Binding-site contacts:
Ligand atom S14 contacts residue LEU192 of chain 1.A at 4.0 Å.
Ligand atom N15 contacts residue ASP193 of chain 1.A at 3.8 Å.
Ligand atom C10 contacts residue PRO210 of chain 1.A at 4.0 Å (hydrophobic).
Ligand atom C10 contacts residue VAL269 of chain 1.A at 3.5 Å (hydrophobic).
Ligand atom C13 contacts residue ASN194 of chain 1.A at 3.8 Å.
Ligand atom O03 contacts residue PHE191 of chain 1.A at 3.7 Å.
Ligand atom N11 contacts residue VAL269 of chain 1.A at 3.1 Å.
Ligand atom C05 contacts residue PHE191 of chain 1.A at 3.3 Å (hydrophobic).
Ligand atom C13 contacts residue ASP193 of chain 1.A at 3.7 Å.
Ligand atom C10 contacts residue LEU192 of chain 1.A at 3.5 Å (hydrophobic).
Ligand atom S14 contacts residue PRO210 of chain 1.A at 3.6 Å.
Ligand atom N11 contacts residue LEU192 of chain 1.A at 3.3 Å (h-bond).
Ligand atom N12 contacts residue LEU192 of chain 1.A at 3.5 Å (h-bond).
Ligand atom C02 contacts residue PHE243 of chain 1.A at 4.0 Å (hydrophobic).
Ligand atom C01 contacts residue DMS1 of chain 1.E at 4.0 Å.
Ligand atom C13 contacts residue LEU192 of chain 1.A at 3.9 Å (hydrophobic).
Ligand atom N12 contacts residue VAL269 of chain 1.A at 3.7 Å.
Ligand atom C06 contacts residue VAL269 of chain 1.A at 3.6 Å (hydrophobic).
Ligand atom C09 contacts residue PHE243 of chain 1.A at 3.9 Å (hydrophobic).
Ligand atom N12 contacts residue ASN194 of chain 1.A at 3.4 Å (h-bond).
Ligand atom N11 contacts residue ASP270 of chain 1.A at 4.1 Å.
Ligand atom C08 contacts residue VAL269 of chain 1.A at 3.7 Å (hydrophobic).
Ligand atom N12 contacts residue ASP270 of chain 1.A at 3.8 Å.
Ligand atom C06 contacts residue PHE191 of chain 1.A at 3.4 Å (hydrophobic).
Ligand atom C01 contacts residue PHE242 of chain 1.A at 3.7 Å (hydrophobic).
Ligand atom N15 contacts residue ASN194 of chain 1.A at 3.2 Å (h-bond).
Ligand atom C07 contacts residue VAL269 of chain 1.A at 3.4 Å (hydrophobic).
Ligand atom C09 contacts residue PRO210 of chain 1.A at 4.0 Å (hydrophobic).
Ligand atom C04 contacts residue PHE191 of chain 1.A at 3.7 Å (hydrophobic).
Ligand atom N11 contacts residue GLN266 of chain 1.A at 3.8 Å.
Ligand atom C06 contacts residue ALA265 of chain 1.A at 3.9 Å (hydrophobic).
Ligand atom N15 contacts residue THR211 of chain 1.A at 3.9 Å.
Ligand atom C01 contacts residue ILE214 of chain 1.A at 4.1 Å (hydrophobic).
Ligand atom S14 contacts residue PHE243 of chain 1.A at 3.8 Å.
Ligand atom C02 contacts residue PHE191 of chain 1.A at 3.9 Å (hydrophobic).
Ligand atom N11 contacts residue ASN194 of chain 1.A at 3.9 Å.
Ligand atom S14 contacts residue THR211 of chain 1.A at 4.0 Å.
Ligand atom S14 contacts residue ASP193 of chain 1.A at 4.0 Å.
Ligand atom O03 contacts residue DMS1 of chain 1.E at 3.6 Å.
Ligand atom C13 contacts residue PRO210 of chain 1.A at 4.0 Å (hydrophobic).

The protein below binds the small molecule below.
Small molecule (SMILES): CCOc1cccc(-c2nnc(N)s2)c1

Sequence of chain 1.A:
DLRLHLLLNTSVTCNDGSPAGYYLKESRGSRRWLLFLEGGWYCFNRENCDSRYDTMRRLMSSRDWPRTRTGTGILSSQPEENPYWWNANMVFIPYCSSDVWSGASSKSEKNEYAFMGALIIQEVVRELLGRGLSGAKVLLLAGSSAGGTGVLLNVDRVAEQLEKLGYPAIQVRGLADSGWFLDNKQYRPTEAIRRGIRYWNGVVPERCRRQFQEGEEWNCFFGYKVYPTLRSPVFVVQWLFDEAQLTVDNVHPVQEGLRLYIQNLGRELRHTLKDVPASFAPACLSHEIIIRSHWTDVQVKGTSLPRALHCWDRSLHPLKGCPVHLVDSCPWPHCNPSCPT